Sequence of chain 1.A:
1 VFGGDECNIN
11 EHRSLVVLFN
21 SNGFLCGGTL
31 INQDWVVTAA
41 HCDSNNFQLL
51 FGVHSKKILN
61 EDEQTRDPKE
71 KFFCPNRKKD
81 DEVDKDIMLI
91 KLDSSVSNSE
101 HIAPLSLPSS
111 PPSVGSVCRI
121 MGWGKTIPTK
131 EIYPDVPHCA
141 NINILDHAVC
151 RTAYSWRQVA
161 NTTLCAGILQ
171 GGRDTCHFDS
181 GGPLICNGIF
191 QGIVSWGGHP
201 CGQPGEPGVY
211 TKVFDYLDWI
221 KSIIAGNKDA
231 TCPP

This small molecule binds to this protein.
Small molecule (SMILES): NC(=[NH2+])NCCC[C@H](NC(=O)CNC(=O)[C@@H](N)CCC(=O)O)[C@H](O)CCl

Binding-site contacts:
Ligand atom NH2 contacts residue GLY197 of chain 1.A at 3.5 Å.
Ligand atom C1 contacts residue HIS41 of chain 1.A at 3.8 Å.
Ligand atom NE contacts residue GLY197 of chain 1.A at 3.7 Å.
Ligand atom O2 contacts residue HIS41 of chain 1.A at 3.8 Å.
Ligand atom CB1 contacts residue SER180 of chain 1.A at 2.7 Å.
Ligand atom CG contacts residue GLY197 of chain 1.A at 3.0 Å.
Ligand atom CB1 contacts residue SER195 of chain 1.A at 3.8 Å.
Ligand atom N2 contacts residue HIS41 of chain 1.A at 3.4 Å (h-bond).
Ligand atom CD contacts residue GLY197 of chain 1.A at 3.0 Å.
Ligand atom C2 contacts residue HIS41 of chain 1.A at 2.6 Å.
Ligand atom CZ contacts residue ASP174 of chain 1.A at 3.7 Å.
Ligand atom O contacts residue TRP196 of chain 1.A at 3.7 Å.
Ligand atom NH1 contacts residue ASP174 of chain 1.A at 3.1 Å (salt-bridge).
Ligand atom CA2 contacts residue SER180 of chain 1.A at 2.6 Å.
Ligand atom OE2 contacts residue GLY198 of chain 1.A at 2.9 Å (h-bond).
Ligand atom NH1 contacts residue THR175 of chain 1.A at 2.6 Å (h-bond).
Ligand atom NH2 contacts residue CYS201 of chain 1.A at 3.4 Å.
Ligand atom C3 contacts residue SER180 of chain 1.A at 2.4 Å.
Ligand atom C2 contacts residue SER180 of chain 1.A at 1.4 Å.
Ligand atom OE1 contacts residue GLY197 of chain 1.A at 3.0 Å (h-bond).
Ligand atom CB contacts residue GLY197 of chain 1.A at 3.1 Å.
Ligand atom CZ contacts residue GLY197 of chain 1.A at 3.6 Å.
Ligand atom CD contacts residue HIS199 of chain 1.A at 3.7 Å.
Ligand atom NH2 contacts residue ASP174 of chain 1.A at 3.0 Å (salt-bridge).
Ligand atom O contacts residue VAL83 of chain 1.A at 3.2 Å.
Ligand atom O2 contacts residue PHE178 of chain 1.A at 3.0 Å (h-bond).
Ligand atom OE2 contacts residue HIS199 of chain 1.A at 3.6 Å.
Ligand atom NH2 contacts residue THR175 of chain 1.A at 3.4 Å (h-bond).
Ligand atom O2 contacts residue SER180 of chain 1.A at 2.4 Å (h-bond).
Ligand atom NE contacts residue THR175 of chain 1.A at 3.5 Å (h-bond).
Ligand atom CZ contacts residue THR175 of chain 1.A at 2.9 Å.
Ligand atom NH2 contacts residue GLY198 of chain 1.A at 3.2 Å (h-bond).
Ligand atom CA2 contacts residue HIS41 of chain 1.A at 3.4 Å.
Ligand atom CG contacts residue HIS199 of chain 1.A at 3.0 Å.
Ligand atom C3 contacts residue HIS41 of chain 1.A at 1.5 Å.
Ligand atom CA1 contacts residue GLU82 of chain 1.A at 3.7 Å.
Ligand atom OE2 contacts residue GLY197 of chain 1.A at 3.0 Å (h-bond).
Ligand atom N2 contacts residue SER195 of chain 1.A at 3.1 Å (h-bond).
Ligand atom OE1 contacts residue TRP196 of chain 1.A at 3.2 Å.
Ligand atom N2 contacts residue SER180 of chain 1.A at 3.5 Å (h-bond).